This protein binds this small molecule.
Small molecule (SMILES): Clc1ccc(-c2cccn3cc(-c4ccccc4)nc23)cc1

Binding-site contacts:
Ligand atom C08 contacts residue ILE132 of chain 2.B at 3.8 Å (hydrophobic).
Ligand atom C02 contacts residue LEU471 of chain 2.B at 3.9 Å (hydrophobic).
Ligand atom C19 contacts residue CYS313 of chain 2.B at 3.6 Å (hydrophobic).
Ligand atom C14 contacts residue THR140 of chain 2.B at 3.7 Å.
Ligand atom N04 contacts residue ILE132 of chain 2.B at 3.6 Å.
Ligand atom C20 contacts residue ASN469 of chain 2.B at 3.9 Å.
Ligand atom C20 contacts residue LEU471 of chain 2.B at 3.7 Å (hydrophobic).
Ligand atom C18 contacts residue PHE182 of chain 2.B at 3.7 Å (hydrophobic).
Ligand atom C07 contacts residue PHE308 of chain 2.B at 3.9 Å (hydrophobic).
Ligand atom C13 contacts residue ALA473 of chain 2.B at 3.8 Å (hydrophobic).
Ligand atom C21 contacts residue LEU471 of chain 2.B at 3.7 Å (hydrophobic).
Ligand atom C06 contacts residue ASN469 of chain 2.B at 3.7 Å.
Ligand atom C10 contacts residue LEU471 of chain 2.B at 3.7 Å (hydrophobic).
Ligand atom C20 contacts residue CYS313 of chain 2.B at 3.4 Å (hydrophobic).
Ligand atom CL1 contacts residue CYS314 of chain 2.B at 3.3 Å.
Ligand atom C20 contacts residue THR315 of chain 2.B at 3.5 Å.
Ligand atom C11 contacts residue GLY136 of chain 2.B at 3.8 Å.
Ligand atom C13 contacts residue THR140 of chain 2.B at 3.5 Å.
Ligand atom CL1 contacts residue CYS313 of chain 2.B at 3.4 Å.
Ligand atom C10 contacts residue GLY136 of chain 2.B at 3.9 Å.
Ligand atom C11 contacts residue LEU471 of chain 2.B at 3.4 Å (hydrophobic).
Ligand atom C07 contacts residue ASN469 of chain 2.B at 3.8 Å.
Ligand atom C12 contacts residue GLY136 of chain 2.B at 3.7 Å.
Ligand atom CL1 contacts residue THR315 of chain 2.B at 3.9 Å.
Ligand atom C09 contacts residue ILE132 of chain 2.B at 3.8 Å (hydrophobic).
Ligand atom C12 contacts residue LEU471 of chain 2.B at 3.9 Å (hydrophobic).
Ligand atom C17 contacts residue PHE182 of chain 2.B at 3.9 Å (hydrophobic).
Ligand atom C06 contacts residue ILE132 of chain 2.B at 3.5 Å (hydrophobic).
Ligand atom C05 contacts residue ASN469 of chain 2.B at 3.9 Å.
Ligand atom C14 contacts residue GLY136 of chain 2.B at 3.9 Å.
Ligand atom C05 contacts residue ILE132 of chain 2.B at 3.5 Å (hydrophobic).
Ligand atom C07 contacts residue ILE132 of chain 2.B at 3.7 Å (hydrophobic).
Ligand atom C21 contacts residue ASN469 of chain 2.B at 3.6 Å.
Ligand atom C16 contacts residue LEU471 of chain 2.B at 3.9 Å (hydrophobic).
Ligand atom C12 contacts residue ALA473 of chain 2.B at 3.9 Å (hydrophobic).
Ligand atom C13 contacts residue GLY136 of chain 2.B at 3.7 Å.
Ligand atom C14 contacts residue TRP189 of chain 2.B at 3.5 Å (hydrophobic).
Ligand atom C18 contacts residue LEU185 of chain 2.B at 4.0 Å (hydrophobic).
Ligand atom CL1 contacts residue MET186 of chain 2.B at 3.9 Å.
Ligand atom N01 contacts residue LEU471 of chain 2.B at 3.9 Å.

Sequence of chain 2.B:
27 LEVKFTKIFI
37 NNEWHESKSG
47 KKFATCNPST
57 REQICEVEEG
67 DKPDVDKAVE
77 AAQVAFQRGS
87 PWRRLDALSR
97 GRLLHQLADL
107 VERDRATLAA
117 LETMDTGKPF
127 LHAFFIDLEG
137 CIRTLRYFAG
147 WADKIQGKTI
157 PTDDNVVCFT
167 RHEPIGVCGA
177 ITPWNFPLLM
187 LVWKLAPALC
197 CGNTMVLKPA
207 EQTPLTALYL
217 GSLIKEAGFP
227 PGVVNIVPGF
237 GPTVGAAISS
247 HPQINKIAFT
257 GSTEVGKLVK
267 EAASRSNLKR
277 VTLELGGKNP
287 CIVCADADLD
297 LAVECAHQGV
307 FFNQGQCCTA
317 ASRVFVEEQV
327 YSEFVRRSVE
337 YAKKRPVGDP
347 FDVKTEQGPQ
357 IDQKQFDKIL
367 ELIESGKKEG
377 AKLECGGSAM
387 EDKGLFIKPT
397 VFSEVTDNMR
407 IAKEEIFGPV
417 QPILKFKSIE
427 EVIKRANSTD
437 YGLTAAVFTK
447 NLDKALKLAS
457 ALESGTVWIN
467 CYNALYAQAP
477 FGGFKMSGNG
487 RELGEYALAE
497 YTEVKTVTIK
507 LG